A small-molecule ligand and the protein it binds are described below.
Small molecule (SMILES): Nc1nc2[nH]cnc2c(=O)[nH]1

Sequence of chain 1.E:
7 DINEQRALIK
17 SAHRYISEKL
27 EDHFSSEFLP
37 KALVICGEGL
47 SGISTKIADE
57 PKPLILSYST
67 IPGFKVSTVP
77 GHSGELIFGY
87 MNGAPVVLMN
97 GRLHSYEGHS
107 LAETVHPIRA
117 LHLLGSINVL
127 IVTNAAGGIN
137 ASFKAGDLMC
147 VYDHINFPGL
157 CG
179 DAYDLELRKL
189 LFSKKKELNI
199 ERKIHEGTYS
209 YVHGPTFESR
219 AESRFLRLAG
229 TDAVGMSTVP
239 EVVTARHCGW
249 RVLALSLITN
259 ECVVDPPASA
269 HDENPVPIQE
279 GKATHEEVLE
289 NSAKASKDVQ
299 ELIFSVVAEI

Binding-site contacts:
Ligand atom N7 contacts residue PHE215 of chain 1.E at 4.0 Å.
Ligand atom N1 contacts residue GLU216 of chain 1.E at 2.9 Å (salt-bridge).
Ligand atom N1 contacts residue PHE215 of chain 1.E at 3.8 Å.
Ligand atom C8 contacts residue ALA132 of chain 1.E at 3.7 Å (hydrophobic).
Ligand atom O6 contacts residue GLY133 of chain 1.E at 3.5 Å.
Ligand atom O6 contacts residue ASN258 of chain 1.E at 3.1 Å (h-bond).
Ligand atom N3 contacts residue MET234 of chain 1.E at 3.6 Å.
Ligand atom C8 contacts residue VAL286 of chain 1.E at 3.8 Å (hydrophobic).
Ligand atom C4 contacts residue VAL232 of chain 1.E at 3.7 Å (hydrophobic).
Ligand atom O6 contacts residue CYS260 of chain 1.E at 3.9 Å.
Ligand atom N3 contacts residue VAL232 of chain 1.E at 3.5 Å (h-bond).
Ligand atom C5 contacts residue GLY133 of chain 1.E at 3.3 Å.
Ligand atom N9 contacts residue ALA131 of chain 1.E at 3.4 Å (h-bond).
Ligand atom N2 contacts residue MET234 of chain 1.E at 3.6 Å.
Ligand atom N2 contacts residue VAL232 of chain 1.E at 3.8 Å.
Ligand atom C8 contacts residue ASN258 of chain 1.E at 3.8 Å.
Ligand atom C6 contacts residue GLU216 of chain 1.E at 3.7 Å.
Ligand atom N7 contacts residue THR257 of chain 1.E at 3.7 Å.
Ligand atom N9 contacts residue ALA132 of chain 1.E at 3.8 Å.
Ligand atom C6 contacts residue PHE215 of chain 1.E at 3.5 Å (hydrophobic).
Ligand atom C8 contacts residue THR257 of chain 1.E at 3.5 Å.
Ligand atom C5 contacts residue PHE215 of chain 1.E at 3.8 Å (hydrophobic).
Ligand atom N7 contacts residue ALA132 of chain 1.E at 3.6 Å.
Ligand atom C5 contacts residue ASN258 of chain 1.E at 3.9 Å.
Ligand atom C2 contacts residue VAL232 of chain 1.E at 3.6 Å (hydrophobic).
Ligand atom C8 contacts residue GLY133 of chain 1.E at 3.8 Å.
Ligand atom N7 contacts residue GLY133 of chain 1.E at 3.3 Å (h-bond).
Ligand atom N2 contacts residue GLU216 of chain 1.E at 2.6 Å (salt-bridge).
Ligand atom N2 contacts residue VAL210 of chain 1.E at 3.6 Å.
Ligand atom C2 contacts residue GLU216 of chain 1.E at 3.5 Å.
Ligand atom C8 contacts residue ALA131 of chain 1.E at 3.8 Å (hydrophobic).
Ligand atom C6 contacts residue GLY133 of chain 1.E at 3.7 Å.
Ligand atom C4 contacts residue GLY133 of chain 1.E at 3.8 Å.
Ligand atom N1 contacts residue VAL232 of chain 1.E at 3.9 Å.
Ligand atom C2 contacts residue GLY233 of chain 1.E at 3.9 Å.
Ligand atom O6 contacts residue GLU216 of chain 1.E at 3.6 Å.
Ligand atom O6 contacts residue PHE215 of chain 1.E at 3.6 Å.
Ligand atom N3 contacts residue GLY233 of chain 1.E at 3.4 Å.
Ligand atom N7 contacts residue ASN258 of chain 1.E at 2.8 Å (h-bond).
Ligand atom N2 contacts residue GLY233 of chain 1.E at 3.9 Å.